Sequence of chain 13.E:
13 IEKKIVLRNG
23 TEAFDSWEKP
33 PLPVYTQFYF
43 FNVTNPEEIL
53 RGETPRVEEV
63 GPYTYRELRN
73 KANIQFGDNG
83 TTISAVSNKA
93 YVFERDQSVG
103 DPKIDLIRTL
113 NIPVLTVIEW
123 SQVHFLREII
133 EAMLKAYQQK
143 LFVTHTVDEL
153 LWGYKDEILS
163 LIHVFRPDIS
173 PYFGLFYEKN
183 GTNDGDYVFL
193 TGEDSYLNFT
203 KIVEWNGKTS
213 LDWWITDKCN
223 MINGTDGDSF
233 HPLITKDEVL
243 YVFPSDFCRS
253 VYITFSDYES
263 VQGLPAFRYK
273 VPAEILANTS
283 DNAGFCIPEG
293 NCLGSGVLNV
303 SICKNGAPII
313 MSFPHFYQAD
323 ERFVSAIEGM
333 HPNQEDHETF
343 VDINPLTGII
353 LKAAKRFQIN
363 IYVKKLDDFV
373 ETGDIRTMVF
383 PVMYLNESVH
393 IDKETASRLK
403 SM

The small molecule below binds the protein below.
Small molecule (SMILES): CC(=O)N[C@@H]1[C@@H](O)[C@H](O)[C@@H](CO)O[C@H]1O

Binding-site contacts:
Ligand atom C8 contacts residue VAL205 of chain 13.E at 3.7 Å (hydrophobic).
Ligand atom C2 contacts residue ASN200 of chain 13.E at 2.5 Å.
Ligand atom O6 contacts residue ASN200 of chain 13.E at 3.0 Å (h-bond).
Ligand atom O7 contacts residue LYS203 of chain 13.E at 4.0 Å.
Ligand atom N2 contacts residue ASN200 of chain 13.E at 3.3 Å (h-bond).
Ligand atom C7 contacts residue ASN200 of chain 13.E at 3.6 Å.
Ligand atom C4 contacts residue ASN200 of chain 13.E at 3.8 Å.
Ligand atom O7 contacts residue ASN200 of chain 13.E at 3.3 Å (h-bond).
Ligand atom O5 contacts residue SER197 of chain 13.E at 4.0 Å.
Ligand atom C5 contacts residue ASN200 of chain 13.E at 3.3 Å.
Ligand atom C2 contacts residue LEU192 of chain 13.E at 4.3 Å (hydrophobic).
Ligand atom C1 contacts residue ASN200 of chain 13.E at 1.4 Å.
Ligand atom C6 contacts residue SER197 of chain 13.E at 4.3 Å.
Ligand atom C6 contacts residue ASN200 of chain 13.E at 3.3 Å.
Ligand atom C3 contacts residue ASN200 of chain 13.E at 3.7 Å.
Ligand atom O5 contacts residue ASN200 of chain 13.E at 2.5 Å (h-bond).
Ligand atom N2 contacts residue LEU192 of chain 13.E at 3.5 Å.
Ligand atom C5 contacts residue SER197 of chain 13.E at 4.2 Å.
Ligand atom C7 contacts residue LEU192 of chain 13.E at 3.8 Å (hydrophobic).
Ligand atom C1 contacts residue LEU192 of chain 13.E at 3.9 Å (hydrophobic).
Ligand atom C8 contacts residue LEU192 of chain 13.E at 3.7 Å (hydrophobic).
Ligand atom C6 contacts residue LEU199 of chain 13.E at 4.1 Å (hydrophobic).